Binding-site contacts:
Ligand atom C5 contacts residue PRO261 of chain 1.D at 3.9 Å (hydrophobic).
Ligand atom C2 contacts residue ASN416 of chain 1.D at 2.5 Å.
Ligand atom C8 contacts residue ASN416 of chain 1.D at 4.0 Å.
Ligand atom C8 contacts residue ASN232 of chain 1.D at 3.4 Å.
Ligand atom O7 contacts residue ASN232 of chain 1.D at 3.5 Å (h-bond).
Ligand atom C6 contacts residue LEU235 of chain 1.D at 4.4 Å (hydrophobic).
Ligand atom C6 contacts residue PRO261 of chain 1.D at 3.8 Å (hydrophobic).
Ligand atom O5 contacts residue PRO261 of chain 1.D at 3.1 Å.
Ligand atom C8 contacts residue NAG1 of chain 1.J at 3.5 Å.
Ligand atom O6 contacts residue LEU235 of chain 1.D at 3.5 Å.
Ligand atom C1 contacts residue PRO261 of chain 1.D at 3.9 Å (hydrophobic).
Ligand atom C5 contacts residue ASN416 of chain 1.D at 3.6 Å.
Ligand atom O6 contacts residue PRO261 of chain 1.D at 4.2 Å.
Ligand atom C1 contacts residue ASN416 of chain 1.D at 1.4 Å.
Ligand atom C3 contacts residue ASN416 of chain 1.D at 3.8 Å.
Ligand atom N2 contacts residue ASN416 of chain 1.D at 2.9 Å (h-bond).
Ligand atom C7 contacts residue ASN232 of chain 1.D at 3.8 Å.
Ligand atom O5 contacts residue ASN416 of chain 1.D at 2.3 Å (h-bond).
Ligand atom C8 contacts residue VAL414 of chain 1.D at 4.2 Å (hydrophobic).
Ligand atom O7 contacts residue ASN416 of chain 1.D at 3.2 Å (h-bond).
Ligand atom C4 contacts residue ASN416 of chain 1.D at 4.2 Å.
Ligand atom C7 contacts residue ASN416 of chain 1.D at 3.2 Å.

Sequence of chain 1.D:
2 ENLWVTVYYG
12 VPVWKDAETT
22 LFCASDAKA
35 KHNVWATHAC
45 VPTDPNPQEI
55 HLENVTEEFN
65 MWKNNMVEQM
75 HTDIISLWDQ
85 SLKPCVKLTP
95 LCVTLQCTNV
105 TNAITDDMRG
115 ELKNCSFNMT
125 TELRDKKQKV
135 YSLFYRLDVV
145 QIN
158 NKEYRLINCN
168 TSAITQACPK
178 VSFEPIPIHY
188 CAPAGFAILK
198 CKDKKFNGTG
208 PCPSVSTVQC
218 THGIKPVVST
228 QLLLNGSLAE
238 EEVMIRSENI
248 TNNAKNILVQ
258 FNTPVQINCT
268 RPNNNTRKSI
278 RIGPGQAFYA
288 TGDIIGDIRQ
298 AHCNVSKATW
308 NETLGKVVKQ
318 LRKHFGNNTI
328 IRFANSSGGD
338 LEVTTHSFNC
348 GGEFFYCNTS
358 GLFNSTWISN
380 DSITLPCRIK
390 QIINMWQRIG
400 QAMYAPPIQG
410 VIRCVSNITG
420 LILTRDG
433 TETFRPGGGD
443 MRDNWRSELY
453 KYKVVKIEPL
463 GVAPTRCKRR

The small molecule below binds the protein below.
Small molecule (SMILES): CC(=O)N[C@H]1[C@H](O[C@H]2[C@H](O)[C@@H](NC(C)=O)CO[C@@H]2CO)O[C@H](CO)[C@@H](O)[C@@H]1O